A protein and the small-molecule ligand that binds it are described below.
Small molecule (SMILES): CC(=O)N[C@@H]1[C@@H](O)[C@H](O)[C@@H](CO)O[C@H]1O

Sequence of chain 1.C:
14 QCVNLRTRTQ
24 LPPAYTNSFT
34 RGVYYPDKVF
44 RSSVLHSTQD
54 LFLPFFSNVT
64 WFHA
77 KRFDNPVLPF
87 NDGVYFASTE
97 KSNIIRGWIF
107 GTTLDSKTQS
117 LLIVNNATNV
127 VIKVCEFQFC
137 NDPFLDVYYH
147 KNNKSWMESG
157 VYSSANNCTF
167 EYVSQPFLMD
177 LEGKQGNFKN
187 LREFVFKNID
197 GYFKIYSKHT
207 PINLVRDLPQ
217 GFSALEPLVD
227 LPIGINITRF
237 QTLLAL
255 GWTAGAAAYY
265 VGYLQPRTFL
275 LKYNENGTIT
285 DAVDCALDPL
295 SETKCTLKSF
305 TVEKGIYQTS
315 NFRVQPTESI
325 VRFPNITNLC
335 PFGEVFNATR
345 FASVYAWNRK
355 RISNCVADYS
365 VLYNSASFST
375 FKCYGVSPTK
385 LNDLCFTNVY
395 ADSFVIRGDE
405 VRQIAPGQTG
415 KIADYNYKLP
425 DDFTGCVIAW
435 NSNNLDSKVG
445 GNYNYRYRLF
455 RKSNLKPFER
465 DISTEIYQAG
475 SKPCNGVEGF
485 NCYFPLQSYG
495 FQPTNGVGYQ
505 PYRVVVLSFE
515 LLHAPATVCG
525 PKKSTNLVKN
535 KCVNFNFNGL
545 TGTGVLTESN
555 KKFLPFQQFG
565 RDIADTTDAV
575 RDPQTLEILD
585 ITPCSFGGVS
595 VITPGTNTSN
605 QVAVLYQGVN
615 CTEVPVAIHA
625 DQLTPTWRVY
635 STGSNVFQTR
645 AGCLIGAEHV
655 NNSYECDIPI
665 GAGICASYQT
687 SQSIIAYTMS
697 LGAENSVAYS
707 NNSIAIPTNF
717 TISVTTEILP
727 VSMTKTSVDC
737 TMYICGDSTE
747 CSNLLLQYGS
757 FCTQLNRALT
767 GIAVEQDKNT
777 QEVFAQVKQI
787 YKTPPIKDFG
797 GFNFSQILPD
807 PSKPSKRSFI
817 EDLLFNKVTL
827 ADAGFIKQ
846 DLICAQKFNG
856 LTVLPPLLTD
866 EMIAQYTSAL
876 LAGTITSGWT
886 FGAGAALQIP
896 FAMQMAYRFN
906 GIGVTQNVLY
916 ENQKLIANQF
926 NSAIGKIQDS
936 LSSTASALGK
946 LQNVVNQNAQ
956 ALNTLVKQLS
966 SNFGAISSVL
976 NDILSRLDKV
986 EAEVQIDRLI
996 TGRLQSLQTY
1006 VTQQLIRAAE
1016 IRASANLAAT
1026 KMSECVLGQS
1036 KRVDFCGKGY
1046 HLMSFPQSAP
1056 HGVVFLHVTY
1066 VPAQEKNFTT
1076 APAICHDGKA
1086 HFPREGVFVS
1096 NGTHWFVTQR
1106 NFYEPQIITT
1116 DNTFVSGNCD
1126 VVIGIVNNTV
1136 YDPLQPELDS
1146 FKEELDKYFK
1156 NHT

Sequence of chain 1.A:
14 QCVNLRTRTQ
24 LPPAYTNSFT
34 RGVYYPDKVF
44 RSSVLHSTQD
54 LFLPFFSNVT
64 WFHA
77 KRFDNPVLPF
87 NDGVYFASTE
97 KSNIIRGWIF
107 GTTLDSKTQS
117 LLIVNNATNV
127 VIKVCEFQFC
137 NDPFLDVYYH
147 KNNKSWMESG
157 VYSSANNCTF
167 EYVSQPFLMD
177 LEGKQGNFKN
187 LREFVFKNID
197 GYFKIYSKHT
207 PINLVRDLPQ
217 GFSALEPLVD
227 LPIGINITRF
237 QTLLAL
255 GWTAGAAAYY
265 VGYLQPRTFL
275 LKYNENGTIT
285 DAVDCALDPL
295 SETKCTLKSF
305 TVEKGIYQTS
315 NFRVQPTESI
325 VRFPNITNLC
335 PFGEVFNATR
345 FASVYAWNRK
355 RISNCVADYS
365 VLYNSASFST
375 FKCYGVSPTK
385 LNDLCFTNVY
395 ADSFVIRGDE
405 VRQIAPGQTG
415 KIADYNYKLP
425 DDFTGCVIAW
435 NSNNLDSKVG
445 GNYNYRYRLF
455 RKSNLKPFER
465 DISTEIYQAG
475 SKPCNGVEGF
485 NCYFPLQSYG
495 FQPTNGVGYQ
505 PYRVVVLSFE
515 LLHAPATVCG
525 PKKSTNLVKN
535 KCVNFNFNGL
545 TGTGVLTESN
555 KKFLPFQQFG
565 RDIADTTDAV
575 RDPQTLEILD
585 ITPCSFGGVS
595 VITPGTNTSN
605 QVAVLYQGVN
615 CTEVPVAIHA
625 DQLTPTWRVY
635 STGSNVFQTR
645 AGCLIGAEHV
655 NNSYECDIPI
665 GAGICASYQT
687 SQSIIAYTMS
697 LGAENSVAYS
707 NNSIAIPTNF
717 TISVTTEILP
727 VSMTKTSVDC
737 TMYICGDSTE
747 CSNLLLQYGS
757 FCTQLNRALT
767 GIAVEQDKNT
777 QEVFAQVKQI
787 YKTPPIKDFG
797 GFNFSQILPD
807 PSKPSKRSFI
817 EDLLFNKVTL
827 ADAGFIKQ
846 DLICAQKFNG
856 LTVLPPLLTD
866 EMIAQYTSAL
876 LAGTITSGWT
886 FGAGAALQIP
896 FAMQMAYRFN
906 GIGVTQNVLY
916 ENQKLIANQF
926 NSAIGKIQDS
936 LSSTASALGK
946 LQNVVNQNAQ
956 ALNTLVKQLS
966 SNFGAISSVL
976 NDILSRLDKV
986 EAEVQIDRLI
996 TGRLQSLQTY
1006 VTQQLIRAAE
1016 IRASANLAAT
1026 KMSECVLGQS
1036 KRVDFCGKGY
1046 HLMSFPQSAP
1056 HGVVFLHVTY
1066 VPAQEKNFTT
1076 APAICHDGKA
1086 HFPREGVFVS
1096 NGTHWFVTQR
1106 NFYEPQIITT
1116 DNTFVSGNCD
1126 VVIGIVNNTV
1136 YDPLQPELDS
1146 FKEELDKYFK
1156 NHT

Binding-site contacts:
Ligand atom C5 contacts residue ASN707 of chain 1.C at 3.7 Å.
Ligand atom C3 contacts residue ASN707 of chain 1.C at 3.8 Å.
Ligand atom O5 contacts residue ASP794 of chain 1.A at 3.7 Å.
Ligand atom C2 contacts residue ASN707 of chain 1.C at 2.5 Å.
Ligand atom O7 contacts residue ILE1128 of chain 1.C at 4.5 Å.
Ligand atom N2 contacts residue ASN707 of chain 1.C at 3.0 Å (h-bond).
Ligand atom C1 contacts residue ASN707 of chain 1.C at 1.4 Å.
Ligand atom C7 contacts residue ASN707 of chain 1.C at 3.3 Å.
Ligand atom C2 contacts residue ASP794 of chain 1.A at 4.0 Å.
Ligand atom O5 contacts residue ASN707 of chain 1.C at 2.3 Å (h-bond).
Ligand atom O7 contacts residue ASN707 of chain 1.C at 3.2 Å (h-bond).
Ligand atom O7 contacts residue ASP794 of chain 1.A at 3.8 Å.
Ligand atom C4 contacts residue ASN707 of chain 1.C at 4.2 Å.
Ligand atom C8 contacts residue GLY1129 of chain 1.C at 3.4 Å.
Ligand atom C8 contacts residue ILE1128 of chain 1.C at 4.2 Å (hydrophobic).
Ligand atom C1 contacts residue ASP794 of chain 1.A at 3.6 Å.